Sequence of chain 1.A:
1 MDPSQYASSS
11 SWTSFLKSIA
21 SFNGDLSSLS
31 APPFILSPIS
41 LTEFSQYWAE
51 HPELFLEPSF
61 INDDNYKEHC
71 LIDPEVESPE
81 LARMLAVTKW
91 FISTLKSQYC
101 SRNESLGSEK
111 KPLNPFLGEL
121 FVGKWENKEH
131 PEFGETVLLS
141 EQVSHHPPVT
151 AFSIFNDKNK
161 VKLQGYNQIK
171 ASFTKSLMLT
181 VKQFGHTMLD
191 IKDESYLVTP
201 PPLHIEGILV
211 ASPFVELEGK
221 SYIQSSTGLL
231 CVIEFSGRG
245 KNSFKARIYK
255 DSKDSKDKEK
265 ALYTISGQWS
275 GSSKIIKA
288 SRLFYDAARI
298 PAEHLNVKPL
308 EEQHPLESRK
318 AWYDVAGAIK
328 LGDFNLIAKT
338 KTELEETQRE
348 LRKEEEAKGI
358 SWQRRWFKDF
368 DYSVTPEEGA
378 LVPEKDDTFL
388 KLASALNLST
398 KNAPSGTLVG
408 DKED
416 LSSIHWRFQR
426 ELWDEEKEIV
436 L

A protein and the small-molecule ligand that binds it are described below.
Small molecule (SMILES): C[C@@H](CI)CCC(=O)[C@@H](C)[C@H]1C(=O)C[C@H]2[C@@H]3CC=C4C[C@@H](O)CC[C@]4(C)[C@H]3CC[C@]12C

Binding-site contacts:
Ligand atom O1 contacts residue GLN98 of chain 1.A at 2.7 Å (h-bond).
Ligand atom C6 contacts residue ARG102 of chain 1.A at 3.9 Å.
Ligand atom C6 contacts residue PHE44 of chain 1.A at 3.9 Å (hydrophobic).
Ligand atom C5 contacts residue TYR99 of chain 1.A at 3.7 Å (hydrophobic).
Ligand atom I1 contacts residue ILE208 of chain 1.A at 2.9 Å.
Ligand atom C16 contacts residue GLU109 of chain 1.A at 3.6 Å.
Ligand atom C18 contacts residue ILE169 of chain 1.A at 3.9 Å (hydrophobic).
Ligand atom O22 contacts residue PRO112 of chain 1.A at 3.2 Å.
Ligand atom C4 contacts residue TYR99 of chain 1.A at 3.5 Å (hydrophobic).
Ligand atom C6 contacts residue TYR99 of chain 1.A at 3.5 Å (hydrophobic).
Ligand atom C1 contacts residue PHE44 of chain 1.A at 4.0 Å (hydrophobic).
Ligand atom C27 contacts residue LYS110 of chain 1.A at 3.6 Å.
Ligand atom C26 contacts residue ILE208 of chain 1.A at 3.6 Å (hydrophobic).
Ligand atom C19 contacts residue ILE169 of chain 1.A at 3.9 Å (hydrophobic).
Ligand atom C1 contacts residue ASN167 of chain 1.A at 3.8 Å.
Ligand atom C18 contacts residue VAL181 of chain 1.A at 3.9 Å (hydrophobic).
Ligand atom C6 contacts residue GLN98 of chain 1.A at 3.5 Å.
Ligand atom C11 contacts residue LEU41 of chain 1.A at 4.1 Å (hydrophobic).
Ligand atom C12 contacts residue ILE169 of chain 1.A at 3.9 Å (hydrophobic).
Ligand atom C27 contacts residue GLU109 of chain 1.A at 3.9 Å.
Ligand atom C23 contacts residue LEU29 of chain 1.A at 4.0 Å (hydrophobic).
Ligand atom O16 contacts residue GLU109 of chain 1.A at 3.5 Å.
Ligand atom O22 contacts residue LYS111 of chain 1.A at 3.4 Å.
Ligand atom C21 contacts residue LEU26 of chain 1.A at 3.7 Å (hydrophobic).
Ligand atom O16 contacts residue ILE205 of chain 1.A at 3.3 Å.
Ligand atom C5 contacts residue PHE44 of chain 1.A at 4.0 Å (hydrophobic).
Ligand atom C19 contacts residue GLN183 of chain 1.A at 3.5 Å.
Ligand atom C11 contacts residue ILE169 of chain 1.A at 3.8 Å (hydrophobic).
Ligand atom C4 contacts residue GLN98 of chain 1.A at 3.3 Å.
Ligand atom C27 contacts residue LYS111 of chain 1.A at 3.6 Å.
Ligand atom C15 contacts residue GLU109 of chain 1.A at 3.6 Å.
Ligand atom C26 contacts residue PRO213 of chain 1.A at 4.1 Å (hydrophobic).
Ligand atom C7 contacts residue PHE44 of chain 1.A at 3.9 Å (hydrophobic).
Ligand atom C2 contacts residue ASN167 of chain 1.A at 3.5 Å.
Ligand atom O22 contacts residue LYS110 of chain 1.A at 3.8 Å.
Ligand atom C3 contacts residue GLN98 of chain 1.A at 3.1 Å.
Ligand atom C7 contacts residue ARG102 of chain 1.A at 3.5 Å.
Ligand atom C15 contacts residue VAL215 of chain 1.A at 4.0 Å (hydrophobic).
Ligand atom C24 contacts residue LEU29 of chain 1.A at 3.7 Å (hydrophobic).
Ligand atom C1 contacts residue LEU41 of chain 1.A at 4.1 Å (hydrophobic).